Sequence of chain 1.C:
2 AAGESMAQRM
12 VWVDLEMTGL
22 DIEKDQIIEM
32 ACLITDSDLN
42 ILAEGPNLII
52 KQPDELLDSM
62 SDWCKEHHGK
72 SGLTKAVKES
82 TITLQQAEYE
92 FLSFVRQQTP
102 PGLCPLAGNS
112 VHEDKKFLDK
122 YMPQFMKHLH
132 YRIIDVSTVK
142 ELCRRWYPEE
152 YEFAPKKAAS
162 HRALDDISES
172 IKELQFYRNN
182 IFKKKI

A protein and the small-molecule ligand that binds it are described below.
Small molecule (SMILES): Nc1ncnc2c1ncn2[C@@H]1O[C@H](CO[P](=O)(O)O[C@H]2[C@@H](O)[C@H](n3cnc4c(N)ncnc43)O[C@@H]2COP(=O)(O)O)[C@@H](O)[C@H]1O

Binding-site contacts:
Ligand atom P contacts residue HIS162 of chain 1.C at 3.6 Å.
Ligand atom O3' contacts residue NA1 of chain 1.J at 2.6 Å (h-bond).
Ligand atom N7 contacts residue TRP64 of chain 1.C at 3.6 Å.
Ligand atom OP2 contacts residue SER138 of chain 1.C at 3.6 Å.
Ligand atom P contacts residue NA1 of chain 1.J at 3.2 Å.
Ligand atom N1 contacts residue TRP64 of chain 1.C at 3.6 Å.
Ligand atom O3' contacts residue GLU17 of chain 1.C at 2.8 Å (salt-bridge).
Ligand atom OP1 contacts residue SER138 of chain 1.C at 2.8 Å (h-bond).
Ligand atom O5' contacts residue SER111 of chain 1.C at 3.2 Å (h-bond).
Ligand atom OP1 contacts residue SER111 of chain 1.C at 2.8 Å (h-bond).
Ligand atom P contacts residue SER111 of chain 1.C at 3.7 Å.
Ligand atom C5' contacts residue LEU16 of chain 1.C at 3.6 Å (hydrophobic).
Ligand atom C3' contacts residue GLU17 of chain 1.C at 3.6 Å.
Ligand atom O5' contacts residue HIS162 of chain 1.C at 3.5 Å.
Ligand atom OP2 contacts residue EDO1 of chain 1.I at 2.8 Å (h-bond).
Ligand atom OP2 contacts residue ASN110 of chain 1.C at 3.4 Å.
Ligand atom O2' contacts residue MET18 of chain 1.C at 2.7 Å (h-bond).
Ligand atom O2' contacts residue NA1 of chain 1.J at 3.7 Å.
Ligand atom O3' contacts residue HIS69 of chain 1.C at 3.2 Å (h-bond).
Ligand atom C6 contacts residue LEU21 of chain 1.C at 3.5 Å (hydrophobic).
Ligand atom N3 contacts residue CYS65 of chain 1.C at 3.7 Å.
Ligand atom C4 contacts residue TRP64 of chain 1.C at 3.7 Å (hydrophobic).
Ligand atom C4' contacts residue MET18 of chain 1.C at 3.6 Å (hydrophobic).
Ligand atom C5 contacts residue TRP64 of chain 1.C at 3.7 Å (hydrophobic).
Ligand atom C6 contacts residue TRP64 of chain 1.C at 3.4 Å (hydrophobic).
Ligand atom O2' contacts residue GLU114 of chain 1.C at 3.5 Å.
Ligand atom P contacts residue SER138 of chain 1.C at 3.7 Å.
Ligand atom O2' contacts residue GLY20 of chain 1.C at 3.3 Å (h-bond).
Ligand atom O4' contacts residue MET18 of chain 1.C at 3.5 Å.
Ligand atom O4' contacts residue SER111 of chain 1.C at 3.3 Å.
Ligand atom OP1 contacts residue NA1 of chain 1.J at 2.5 Å (h-bond).
Ligand atom OP1 contacts residue HIS162 of chain 1.C at 3.6 Å.
Ligand atom N6 contacts residue TRP64 of chain 1.C at 3.4 Å.
Ligand atom C1' contacts residue LEU21 of chain 1.C at 3.7 Å (hydrophobic).
Ligand atom C5' contacts residue GLU17 of chain 1.C at 3.7 Å.
Ligand atom OP2 contacts residue HIS162 of chain 1.C at 2.8 Å (h-bond).
Ligand atom O3' contacts residue MET18 of chain 1.C at 3.1 Å (h-bond).
Ligand atom C1' contacts residue GLU114 of chain 1.C at 3.7 Å.
Ligand atom OP1 contacts residue EDO1 of chain 1.I at 3.7 Å.
Ligand atom O4' contacts residue LEU21 of chain 1.C at 3.7 Å.